A small-molecule ligand and the protein it binds are described below.
Small molecule (SMILES): CCCCCCCC(=O)OC[C@H](COP(=O)(O)O[C@@H]1[C@H](O)[C@H](O)[C@@H](OP(=O)(O)O)[C@H](OP(=O)(O)O)[C@H]1O)OC(=O)CCCCCCC

Sequence of chain 1.E:
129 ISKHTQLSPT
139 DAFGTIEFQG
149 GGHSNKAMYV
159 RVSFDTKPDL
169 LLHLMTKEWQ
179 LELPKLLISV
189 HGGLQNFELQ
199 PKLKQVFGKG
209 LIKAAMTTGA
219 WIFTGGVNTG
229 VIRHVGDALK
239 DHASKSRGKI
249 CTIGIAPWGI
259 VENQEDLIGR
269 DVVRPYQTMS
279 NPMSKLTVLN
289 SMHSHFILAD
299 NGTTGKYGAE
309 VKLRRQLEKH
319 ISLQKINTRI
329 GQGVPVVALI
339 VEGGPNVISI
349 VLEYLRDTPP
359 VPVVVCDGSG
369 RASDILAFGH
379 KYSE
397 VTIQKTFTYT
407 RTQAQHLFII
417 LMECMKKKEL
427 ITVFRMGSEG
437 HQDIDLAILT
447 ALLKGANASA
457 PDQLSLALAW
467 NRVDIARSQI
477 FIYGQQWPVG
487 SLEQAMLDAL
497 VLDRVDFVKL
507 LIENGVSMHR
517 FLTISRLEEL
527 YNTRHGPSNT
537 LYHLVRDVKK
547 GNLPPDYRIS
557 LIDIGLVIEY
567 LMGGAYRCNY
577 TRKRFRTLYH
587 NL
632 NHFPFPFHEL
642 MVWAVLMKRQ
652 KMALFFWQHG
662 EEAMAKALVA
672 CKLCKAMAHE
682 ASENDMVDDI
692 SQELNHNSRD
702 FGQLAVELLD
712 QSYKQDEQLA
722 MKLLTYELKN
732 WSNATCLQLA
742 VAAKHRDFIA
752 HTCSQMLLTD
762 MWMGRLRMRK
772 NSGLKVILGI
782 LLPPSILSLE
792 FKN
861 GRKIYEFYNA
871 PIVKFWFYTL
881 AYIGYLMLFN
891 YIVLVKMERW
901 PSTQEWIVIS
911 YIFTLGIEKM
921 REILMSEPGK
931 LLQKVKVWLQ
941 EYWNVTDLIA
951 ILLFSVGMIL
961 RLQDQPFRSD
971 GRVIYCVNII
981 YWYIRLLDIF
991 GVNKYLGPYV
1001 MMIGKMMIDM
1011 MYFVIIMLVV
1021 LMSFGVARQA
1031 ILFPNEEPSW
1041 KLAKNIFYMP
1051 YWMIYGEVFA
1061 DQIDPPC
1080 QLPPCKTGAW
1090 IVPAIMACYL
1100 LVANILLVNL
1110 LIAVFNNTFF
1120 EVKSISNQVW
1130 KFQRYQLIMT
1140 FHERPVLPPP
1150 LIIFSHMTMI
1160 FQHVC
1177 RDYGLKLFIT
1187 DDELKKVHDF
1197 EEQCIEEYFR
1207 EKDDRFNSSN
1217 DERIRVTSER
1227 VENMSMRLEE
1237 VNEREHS

Binding-site contacts:
Ligand atom P4 contacts residue TYR995 of chain 1.E at 3.8 Å.
Ligand atom O41 contacts residue LYS994 of chain 1.E at 3.2 Å (salt-bridge).
Ligand atom O5 contacts residue LYS994 of chain 1.E at 3.6 Å (salt-bridge).
Ligand atom O3C contacts residue ASN993 of chain 1.E at 4.4 Å.
Ligand atom C3C contacts residue ASN993 of chain 1.E at 3.5 Å.
Ligand atom C3B contacts residue PHE875 of chain 1.E at 4.4 Å (hydrophobic).
Ligand atom C5A contacts residue TRP876 of chain 1.E at 3.6 Å (hydrophobic).
Ligand atom C7B contacts residue PHE990 of chain 1.E at 3.9 Å (hydrophobic).
Ligand atom O1B contacts residue ASN993 of chain 1.E at 3.2 Å (h-bond).
Ligand atom C3B contacts residue PHE990 of chain 1.E at 4.2 Å (hydrophobic).
Ligand atom O1B contacts residue VAL992 of chain 1.E at 3.8 Å.
Ligand atom O41 contacts residue TYR995 of chain 1.E at 4.2 Å.
Ligand atom C4A contacts residue TRP876 of chain 1.E at 4.4 Å (hydrophobic).
Ligand atom O4 contacts residue LYS994 of chain 1.E at 2.9 Å (salt-bridge).
Ligand atom O4 contacts residue TYR995 of chain 1.E at 3.8 Å.
Ligand atom C8B contacts residue ILE883 of chain 1.E at 3.9 Å (hydrophobic).
Ligand atom C2C contacts residue TRP876 of chain 1.E at 4.2 Å (hydrophobic).
Ligand atom O2C contacts residue TRP876 of chain 1.E at 4.3 Å.
Ligand atom C2B contacts residue TRP876 of chain 1.E at 3.6 Å (hydrophobic).
Ligand atom C6B contacts residue PHE990 of chain 1.E at 3.7 Å (hydrophobic).
Ligand atom P1 contacts residue SER773 of chain 1.E at 3.9 Å.
Ligand atom O53 contacts residue LYS994 of chain 1.E at 2.8 Å (salt-bridge).
Ligand atom C2B contacts residue PHE875 of chain 1.E at 3.9 Å (hydrophobic).
Ligand atom O11 contacts residue SER773 of chain 1.E at 3.1 Å (h-bond).
Ligand atom P4 contacts residue LYS994 of chain 1.E at 3.7 Å.
Ligand atom C8B contacts residue THR879 of chain 1.E at 3.9 Å.
Ligand atom C3A contacts residue TRP876 of chain 1.E at 3.9 Å (hydrophobic).
Ligand atom O3C contacts residue TRP876 of chain 1.E at 3.8 Å.
Ligand atom C3B contacts residue ILE989 of chain 1.E at 3.5 Å (hydrophobic).
Ligand atom C1B contacts residue TRP876 of chain 1.E at 4.2 Å (hydrophobic).
Ligand atom P5 contacts residue LYS994 of chain 1.E at 3.3 Å.
Ligand atom C1B contacts residue ASN993 of chain 1.E at 4.3 Å.
Ligand atom C5B contacts residue PHE990 of chain 1.E at 4.3 Å (hydrophobic).
Ligand atom O12 contacts residue SER773 of chain 1.E at 3.0 Å (h-bond).
Ligand atom C4B contacts residue PHE990 of chain 1.E at 3.9 Å (hydrophobic).
Ligand atom O51 contacts residue LYS994 of chain 1.E at 3.2 Å (salt-bridge).
Ligand atom C5 contacts residue LYS994 of chain 1.E at 3.6 Å.
Ligand atom O11 contacts residue GLY774 of chain 1.E at 4.2 Å.
Ligand atom O42 contacts residue TYR995 of chain 1.E at 2.9 Å (h-bond).
Ligand atom C4 contacts residue LYS994 of chain 1.E at 3.8 Å.